Sequence of chain 1.C:
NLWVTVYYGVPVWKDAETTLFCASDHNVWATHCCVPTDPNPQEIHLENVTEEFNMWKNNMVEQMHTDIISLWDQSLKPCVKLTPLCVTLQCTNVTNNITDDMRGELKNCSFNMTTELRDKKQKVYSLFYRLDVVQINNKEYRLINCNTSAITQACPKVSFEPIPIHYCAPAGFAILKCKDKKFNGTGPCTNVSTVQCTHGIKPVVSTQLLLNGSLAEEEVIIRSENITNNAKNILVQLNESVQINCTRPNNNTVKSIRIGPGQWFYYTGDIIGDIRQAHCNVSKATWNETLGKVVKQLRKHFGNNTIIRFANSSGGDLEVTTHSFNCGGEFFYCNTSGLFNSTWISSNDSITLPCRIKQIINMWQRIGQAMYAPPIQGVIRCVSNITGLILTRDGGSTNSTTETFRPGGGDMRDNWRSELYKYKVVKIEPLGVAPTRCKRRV

A protein and the small-molecule ligand that binds it are described below.
Small molecule (SMILES): CC(=O)N[C@H]1[C@H](O[C@H]2[C@H](O)[C@@H](NC(C)=O)CO[C@@H]2CO)O[C@H](CO)[C@@H](O)[C@@H]1O

Binding-site contacts:
Ligand atom C1 contacts residue ILE324 of chain 1.C at 4.4 Å (hydrophobic).
Ligand atom C2 contacts residue ASN303 of chain 1.C at 2.5 Å.
Ligand atom C8 contacts residue ASN303 of chain 1.C at 4.5 Å.
Ligand atom N2 contacts residue ASN303 of chain 1.C at 2.9 Å (h-bond).
Ligand atom C1 contacts residue ASN303 of chain 1.C at 1.5 Å.
Ligand atom C7 contacts residue ASN303 of chain 1.C at 3.3 Å.
Ligand atom C8 contacts residue VAL442 of chain 1.C at 3.6 Å (hydrophobic).
Ligand atom O5 contacts residue ASN303 of chain 1.C at 2.4 Å (h-bond).
Ligand atom O5 contacts residue ILE324 of chain 1.C at 3.4 Å.
Ligand atom O7 contacts residue ASN303 of chain 1.C at 3.2 Å (h-bond).
Ligand atom O6 contacts residue THR305 of chain 1.C at 4.2 Å.
Ligand atom C4 contacts residue ASN303 of chain 1.C at 4.3 Å.
Ligand atom C3 contacts residue ASN303 of chain 1.C at 3.9 Å.
Ligand atom O6 contacts residue ILE324 of chain 1.C at 3.3 Å.
Ligand atom C7 contacts residue VAL442 of chain 1.C at 4.3 Å (hydrophobic).
Ligand atom C5 contacts residue ASN303 of chain 1.C at 3.8 Å.
Ligand atom C5 contacts residue ILE324 of chain 1.C at 4.3 Å (hydrophobic).
Ligand atom C6 contacts residue ILE324 of chain 1.C at 3.9 Å (hydrophobic).